Sequence of chain 1.B:
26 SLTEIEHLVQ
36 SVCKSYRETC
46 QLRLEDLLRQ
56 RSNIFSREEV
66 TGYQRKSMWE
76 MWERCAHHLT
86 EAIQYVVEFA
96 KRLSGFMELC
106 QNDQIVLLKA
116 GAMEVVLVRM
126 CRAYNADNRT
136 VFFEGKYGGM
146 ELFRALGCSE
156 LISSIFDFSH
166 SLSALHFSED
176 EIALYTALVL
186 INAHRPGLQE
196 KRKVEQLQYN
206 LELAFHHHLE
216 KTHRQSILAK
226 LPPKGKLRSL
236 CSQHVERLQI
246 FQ

The small molecule below binds the protein below.
Small molecule (SMILES): CCS(=O)(=O)c1ccc(CC(=O)Nc2ccc(-c3ccc(C(O)(C(F)(F)F)C(F)(F)F)cc3F)cc2)cc1

Binding-site contacts:
Ligand atom SAG contacts residue ARG127 of chain 1.B at 3.5 Å (salt-bridge).
Ligand atom CAA contacts residue GLN46 of chain 1.B at 3.7 Å.
Ligand atom FBE contacts residue HIS239 of chain 1.B at 2.5 Å.
Ligand atom CBJ contacts residue ARG124 of chain 1.B at 3.7 Å.
Ligand atom CAY contacts residue HIS239 of chain 1.B at 3.5 Å.
Ligand atom CAE contacts residue PHE137 of chain 1.B at 3.6 Å (hydrophobic).
Ligand atom FBB contacts residue LEU243 of chain 1.B at 3.7 Å.
Ligand atom OBA contacts residue LEU151 of chain 1.B at 3.6 Å.
Ligand atom CAL contacts residue PHE137 of chain 1.B at 3.5 Å (hydrophobic).
Ligand atom FBG contacts residue ILE160 of chain 1.B at 3.8 Å.
Ligand atom CBK contacts residue ARG124 of chain 1.B at 3.6 Å.
Ligand atom CAK contacts residue PHE137 of chain 1.B at 3.6 Å (hydrophobic).
Ligand atom CAK contacts residue PHE138 of chain 1.B at 3.6 Å (hydrophobic).
Ligand atom FBC contacts residue HIS239 of chain 1.B at 3.5 Å.
Ligand atom FBC contacts residue TRP77 of chain 1.B at 3.6 Å.
Ligand atom CAL contacts residue MET125 of chain 1.B at 3.5 Å (hydrophobic).
Ligand atom CAD contacts residue MET125 of chain 1.B at 3.5 Å (hydrophobic).
Ligand atom CAH contacts residue PHE137 of chain 1.B at 3.6 Å (hydrophobic).
Ligand atom NAJ contacts residue PHE137 of chain 1.B at 2.8 Å (h-bond).
Ligand atom OBI contacts residue ARG127 of chain 1.B at 2.8 Å (salt-bridge).
Ligand atom CAE contacts residue MET125 of chain 1.B at 3.6 Å (hydrophobic).
Ligand atom OBI contacts residue GLN46 of chain 1.B at 3.4 Å.
Ligand atom OBL contacts residue HIS83 of chain 1.B at 3.4 Å.
Ligand atom OBI contacts residue LEU47 of chain 1.B at 2.9 Å (h-bond).
Ligand atom FBG contacts residue ILE157 of chain 1.B at 3.2 Å.
Ligand atom FBB contacts residue TRP77 of chain 1.B at 3.4 Å.
Ligand atom CAV contacts residue CYS80 of chain 1.B at 3.3 Å (hydrophobic).
Ligand atom OBH contacts residue ARG127 of chain 1.B at 3.1 Å (salt-bridge).
Ligand atom OBH contacts residue ARG124 of chain 1.B at 3.4 Å (salt-bridge).
Ligand atom OBH contacts residue LEU52 of chain 1.B at 3.6 Å.
Ligand atom OBA contacts residue TRP77 of chain 1.B at 3.5 Å.
Ligand atom CAB contacts residue GLN46 of chain 1.B at 3.6 Å.
Ligand atom FBF contacts residue HIS239 of chain 1.B at 3.3 Å.
Ligand atom CAP contacts residue PHE138 of chain 1.B at 3.6 Å (hydrophobic).
Ligand atom CAD contacts residue ALA128 of chain 1.B at 3.5 Å (hydrophobic).
Ligand atom CAK contacts residue MET125 of chain 1.B at 3.6 Å (hydrophobic).
Ligand atom CAU contacts residue CYS80 of chain 1.B at 3.3 Å (hydrophobic).
Ligand atom CAI contacts residue PHE137 of chain 1.B at 3.7 Å (hydrophobic).
Ligand atom CAB contacts residue LEU47 of chain 1.B at 3.8 Å (hydrophobic).
Ligand atom CBJ contacts residue GLN46 of chain 1.B at 3.6 Å.